Binding-site contacts:
Ligand atom O2 contacts residue GLU124 of chain 1.A at 3.7 Å.
Ligand atom C21 contacts residue THR79 of chain 2.A at 3.8 Å.
Ligand atom C2 contacts residue THR79 of chain 2.A at 4.1 Å.
Ligand atom C12 contacts residue GLU124 of chain 1.A at 3.7 Å.
Ligand atom C5 contacts residue THR79 of chain 2.A at 4.0 Å.
Ligand atom C15 contacts residue THR128 of chain 1.A at 3.8 Å.
Ligand atom C2 contacts residue THR78 of chain 2.A at 4.1 Å.
Ligand atom O1 contacts residue ALA123 of chain 1.A at 3.6 Å.
Ligand atom C19 contacts residue MET132 of chain 1.A at 3.6 Å (hydrophobic).
Ligand atom O2 contacts residue THR128 of chain 1.A at 2.6 Å (h-bond).
Ligand atom C18 contacts residue GLN122 of chain 1.A at 3.8 Å.
Ligand atom C16 contacts residue GLN49 of chain 2.A at 3.9 Å.
Ligand atom C13 contacts residue THR128 of chain 1.A at 3.5 Å.
Ligand atom C15 contacts residue LEU56 of chain 2.A at 4.1 Å (hydrophobic).
Ligand atom CL contacts residue ALA82 of chain 2.A at 3.6 Å.
Ligand atom C12 contacts residue THR128 of chain 1.A at 3.4 Å.
Ligand atom CL contacts residue THR78 of chain 2.A at 3.4 Å.
Ligand atom C3 contacts residue THR79 of chain 2.A at 3.6 Å.
Ligand atom C20 contacts residue ALA83 of chain 2.A at 3.6 Å (hydrophobic).
Ligand atom N contacts residue GLN49 of chain 2.A at 4.1 Å.
Ligand atom O1 contacts residue GLU124 of chain 1.A at 2.8 Å (salt-bridge).
Ligand atom C15 contacts residue TYR53 of chain 2.A at 4.0 Å (hydrophobic).
Ligand atom C6 contacts residue ALA82 of chain 2.A at 3.8 Å (hydrophobic).
Ligand atom C1 contacts residue THR78 of chain 2.A at 4.1 Å.
Ligand atom C12 contacts residue ALA123 of chain 1.A at 4.0 Å (hydrophobic).
Ligand atom O2 contacts residue ALA123 of chain 1.A at 4.1 Å.
Ligand atom C12 contacts residue HIS125 of chain 1.A at 3.9 Å.
Ligand atom C14 contacts residue GLN49 of chain 2.A at 4.1 Å.
Ligand atom C18 contacts residue MET132 of chain 1.A at 3.4 Å (hydrophobic).
Ligand atom C20 contacts residue ALA82 of chain 2.A at 3.8 Å (hydrophobic).
Ligand atom C20 contacts residue THR79 of chain 2.A at 4.0 Å.
Ligand atom C15 contacts residue ALA52 of chain 2.A at 4.0 Å (hydrophobic).
Ligand atom C16 contacts residue HIS125 of chain 1.A at 3.7 Å.
Ligand atom C21 contacts residue ALA82 of chain 2.A at 3.9 Å (hydrophobic).
Ligand atom C4 contacts residue THR79 of chain 2.A at 3.6 Å.
Ligand atom O1 contacts residue HIS125 of chain 1.A at 4.0 Å.
Ligand atom C11 contacts residue THR128 of chain 1.A at 3.7 Å.
Ligand atom O2 contacts residue HIS125 of chain 1.A at 3.1 Å.
Ligand atom C17 contacts residue GLN122 of chain 1.A at 4.0 Å.
Ligand atom N contacts residue THR79 of chain 2.A at 3.9 Å.

Sequence of chain 1.A:
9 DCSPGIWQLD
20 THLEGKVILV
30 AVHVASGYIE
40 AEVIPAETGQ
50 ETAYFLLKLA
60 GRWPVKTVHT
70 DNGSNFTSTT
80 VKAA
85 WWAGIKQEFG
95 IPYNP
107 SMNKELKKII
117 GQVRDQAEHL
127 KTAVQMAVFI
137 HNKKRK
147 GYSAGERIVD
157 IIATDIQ

Sequence of chain 2.A:
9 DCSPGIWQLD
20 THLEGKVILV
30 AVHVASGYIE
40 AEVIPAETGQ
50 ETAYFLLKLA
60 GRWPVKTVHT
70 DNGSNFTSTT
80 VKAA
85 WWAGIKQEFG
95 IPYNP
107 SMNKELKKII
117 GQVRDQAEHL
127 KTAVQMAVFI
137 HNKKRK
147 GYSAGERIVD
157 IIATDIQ

The small molecule below binds the protein below.
Small molecule (SMILES): CCC[C@H](C(=O)O)c1c(C)nc2ccc(Cl)cc2c1-c1ccccc1